Sequence of chain 8.A:
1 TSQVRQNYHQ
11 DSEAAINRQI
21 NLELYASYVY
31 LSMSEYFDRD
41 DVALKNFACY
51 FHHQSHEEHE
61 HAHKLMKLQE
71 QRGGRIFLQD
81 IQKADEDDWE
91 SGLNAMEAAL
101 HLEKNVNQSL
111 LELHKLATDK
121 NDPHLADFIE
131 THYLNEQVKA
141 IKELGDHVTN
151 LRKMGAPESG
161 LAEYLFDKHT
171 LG

Binding-site contacts:
Ligand atom C2' contacts residue CYS49 of chain 8.A at 2.8 Å (hydrophobic).
Ligand atom C4' contacts residue CYS49 of chain 8.A at 4.5 Å (hydrophobic).
Ligand atom C6 contacts residue HIS52 of chain 8.A at 3.6 Å.
Ligand atom C5' contacts residue HIS53 of chain 8.A at 4.2 Å.
Ligand atom N3' contacts residue CYS49 of chain 8.A at 3.1 Å (h-bond).
Ligand atom N6' contacts residue HIS53 of chain 8.A at 3.8 Å.
Ligand atom C8 contacts residue HIS56 of chain 8.A at 3.9 Å.
Ligand atom C7 contacts residue HIS52 of chain 8.A at 3.6 Å.
Ligand atom C2 contacts residue HIS53 of chain 8.A at 4.4 Å.
Ligand atom C4 contacts residue HIS53 of chain 8.A at 3.5 Å.
Ligand atom O2' contacts residue CYS49 of chain 8.A at 3.9 Å.
Ligand atom O2' contacts residue HIS52 of chain 8.A at 2.7 Å (h-bond).
Ligand atom C9 contacts residue HIS53 of chain 8.A at 4.0 Å.
Ligand atom C1 contacts residue HIS53 of chain 8.A at 4.4 Å.
Ligand atom O3S contacts residue HIS56 of chain 8.A at 3.4 Å.
Ligand atom C3 contacts residue HIS53 of chain 8.A at 4.0 Å.
Ligand atom C1' contacts residue CYS49 of chain 8.A at 1.8 Å (hydrophobic).
Ligand atom C6 contacts residue HIS53 of chain 8.A at 3.8 Å.
Ligand atom C2' contacts residue HIS52 of chain 8.A at 3.9 Å.
Ligand atom O2S contacts residue HIS56 of chain 8.A at 4.4 Å.
Ligand atom C5 contacts residue HIS53 of chain 8.A at 3.7 Å.
Ligand atom C10 contacts residue HIS53 of chain 8.A at 3.4 Å.
Ligand atom C5' contacts residue CYS49 of chain 8.A at 3.8 Å (hydrophobic).
Ligand atom C7 contacts residue HIS56 of chain 8.A at 3.8 Å.
Ligand atom C7 contacts residue HIS53 of chain 8.A at 4.2 Å.

This small molecule binds to this protein.
Small molecule (SMILES): CC(=O)NCCNc1cccc2c(S(=O)(=O)O)cccc12